Binding-site contacts:
Ligand atom C7 contacts residue ASN95 of chain 1.F at 3.3 Å.
Ligand atom C2 contacts residue ASN95 of chain 1.F at 2.5 Å.
Ligand atom C1 contacts residue ASN95 of chain 1.F at 1.4 Å.
Ligand atom N2 contacts residue ASN95 of chain 1.F at 2.9 Å (h-bond).
Ligand atom C1 contacts residue SER97 of chain 1.F at 4.3 Å.
Ligand atom C4 contacts residue ASN95 of chain 1.F at 4.2 Å.
Ligand atom O5 contacts residue ASN95 of chain 1.F at 2.4 Å (h-bond).
Ligand atom C5 contacts residue ASN95 of chain 1.F at 3.7 Å.
Ligand atom C8 contacts residue ASN95 of chain 1.F at 3.7 Å.
Ligand atom O7 contacts residue ASN95 of chain 1.F at 3.4 Å (h-bond).
Ligand atom C3 contacts residue ASN95 of chain 1.F at 3.8 Å.

This protein binds this small molecule.
Small molecule (SMILES): CC(=O)N[C@@H]1[C@@H](O)[C@H](O)[C@@H](CO)O[C@H]1O

Sequence of chain 1.F:
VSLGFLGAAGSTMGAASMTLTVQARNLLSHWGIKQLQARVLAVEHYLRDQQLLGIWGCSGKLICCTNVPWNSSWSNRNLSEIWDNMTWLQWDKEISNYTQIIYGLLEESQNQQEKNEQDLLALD